Binding-site contacts:
Ligand atom C9 contacts residue TYR48 of chain 1.A at 3.6 Å (hydrophobic).
Ligand atom O23 contacts residue GLN133 of chain 1.A at 3.0 Å (h-bond).
Ligand atom C21 contacts residue ASP47 of chain 1.A at 3.6 Å.
Ligand atom O26 contacts residue ASP54 of chain 1.A at 2.6 Å (salt-bridge).
Ligand atom C1 contacts residue TYR48 of chain 1.A at 3.5 Å (hydrophobic).
Ligand atom C2 contacts residue TYR48 of chain 1.A at 3.2 Å (hydrophobic).
Ligand atom C7 contacts residue ILE52 of chain 1.A at 3.8 Å (hydrophobic).
Ligand atom C21 contacts residue TYR48 of chain 1.A at 3.5 Å (hydrophobic).
Ligand atom C20 contacts residue PHE1 of chain 1.A at 3.7 Å (hydrophobic).
Ligand atom C11 contacts residue ASN138 of chain 1.A at 3.6 Å.
Ligand atom O26 contacts residue ASP47 of chain 1.A at 2.9 Å (salt-bridge).
Ligand atom O22 contacts residue PHE1 of chain 1.A at 2.9 Å (h-bond).
Ligand atom N1 contacts residue TYR48 of chain 1.A at 3.5 Å.
Ligand atom O26 contacts residue PHE1 of chain 1.A at 2.6 Å (h-bond).
Ligand atom C14 contacts residue ASP140 of chain 1.A at 3.2 Å.
Ligand atom O23 contacts residue PHE142 of chain 1.A at 3.7 Å.
Ligand atom O26 contacts residue ASN46 of chain 1.A at 3.3 Å (h-bond).
Ligand atom O23 contacts residue ASP140 of chain 1.A at 2.8 Å (salt-bridge).
Ligand atom C21 contacts residue ARG98 of chain 1.A at 3.4 Å.
Ligand atom C15 contacts residue ASP54 of chain 1.A at 3.4 Å.
Ligand atom C16 contacts residue PHE1 of chain 1.A at 3.6 Å (hydrophobic).
Ligand atom O3 contacts residue TYR48 of chain 1.A at 3.7 Å.
Ligand atom C20 contacts residue ASP54 of chain 1.A at 3.3 Å.
Ligand atom O24 contacts residue ASN135 of chain 1.A at 2.9 Å (h-bond).
Ligand atom O24 contacts residue ILE52 of chain 1.A at 3.7 Å.
Ligand atom O23 contacts residue ASN135 of chain 1.A at 3.7 Å.
Ligand atom C18 contacts residue PHE1 of chain 1.A at 3.6 Å (hydrophobic).
Ligand atom O24 contacts residue ASP54 of chain 1.A at 2.6 Å (salt-bridge).
Ligand atom C17 contacts residue PHE1 of chain 1.A at 3.6 Å (hydrophobic).
Ligand atom O25 contacts residue PHE1 of chain 1.A at 2.7 Å (h-bond).
Ligand atom O25 contacts residue ILE13 of chain 1.A at 3.5 Å.
Ligand atom C20 contacts residue ASN46 of chain 1.A at 3.3 Å.
Ligand atom C20 contacts residue ASP47 of chain 1.A at 3.6 Å.
Ligand atom C10 contacts residue TYR48 of chain 1.A at 3.4 Å (hydrophobic).
Ligand atom C15 contacts residue PHE1 of chain 1.A at 3.7 Å (hydrophobic).
Ligand atom C11 contacts residue ILE52 of chain 1.A at 3.8 Å (hydrophobic).
Ligand atom C02 contacts residue TYR48 of chain 1.A at 3.4 Å (hydrophobic).
Ligand atom O22 contacts residue ASP47 of chain 1.A at 3.7 Å.
Ligand atom O24 contacts residue GLN133 of chain 1.A at 3.3 Å (h-bond).
Ligand atom C15 contacts residue GLN133 of chain 1.A at 3.6 Å.

Sequence of chain 1.A:
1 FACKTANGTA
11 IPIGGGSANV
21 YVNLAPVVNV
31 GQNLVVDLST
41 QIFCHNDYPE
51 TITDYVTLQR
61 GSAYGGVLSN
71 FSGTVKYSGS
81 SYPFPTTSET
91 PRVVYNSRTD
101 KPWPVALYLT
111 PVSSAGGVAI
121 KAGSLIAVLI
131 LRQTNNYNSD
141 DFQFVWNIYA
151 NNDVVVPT

The protein below binds the small molecule below.
Small molecule (SMILES): CNC(=O)c1cc(C(=O)NC)cc(-c2ccc(O[C@H]3O[C@H](CO)[C@@H](O)[C@H](O)[C@@H]3O)c(C)c2)c1